Binding-site contacts:
Ligand atom O4 contacts residue FUL1 of chain 1.D at 0.7 Å (h-bond).
Ligand atom C1 contacts residue GLU566 of chain 1.A at 3.6 Å.
Ligand atom C4 contacts residue TRP414 of chain 1.A at 3.9 Å (hydrophobic).
Ligand atom C2 contacts residue GAL2 of chain 1.B at 3.3 Å.
Ligand atom C2 contacts residue FUL1 of chain 1.D at 0.1 Å.
Ligand atom O2 contacts residue HIS678 of chain 1.A at 2.8 Å (h-bond).
Ligand atom C3 contacts residue GAL2 of chain 1.B at 3.1 Å.
Ligand atom C6 contacts residue GLN764 of chain 1.A at 3.4 Å.
Ligand atom C3 contacts residue HIS760 of chain 1.A at 3.8 Å.
Ligand atom C6 contacts residue FUL1 of chain 1.D at 0.7 Å.
Ligand atom O1 contacts residue FUL1 of chain 1.D at 1.3 Å.
Ligand atom C5 contacts residue FUL1 of chain 1.D at 0.4 Å.
Ligand atom O5 contacts residue FUL1 of chain 1.D at 0.6 Å (h-bond).
Ligand atom C2 contacts residue ARG677 of chain 1.A at 3.8 Å.
Ligand atom C6 contacts residue TRP414 of chain 1.A at 3.9 Å (hydrophobic).
Ligand atom C3 contacts residue FUL1 of chain 1.D at 0.4 Å.
Ligand atom O2 contacts residue FUL1 of chain 1.D at 0.2 Å (h-bond).
Ligand atom C6 contacts residue ASN423 of chain 1.A at 3.7 Å.
Ligand atom O2 contacts residue GAL2 of chain 1.B at 3.0 Å (h-bond).
Ligand atom O4 contacts residue ASN423 of chain 1.A at 3.8 Å.
Ligand atom C1 contacts residue GAL2 of chain 1.B at 3.4 Å.
Ligand atom O4 contacts residue TRP722 of chain 1.A at 2.8 Å (h-bond).
Ligand atom O3 contacts residue ARG677 of chain 1.A at 2.9 Å (salt-bridge).
Ligand atom O3 contacts residue HIS760 of chain 1.A at 2.9 Å (h-bond).
Ligand atom C1 contacts residue FUL1 of chain 1.D at 0.2 Å.
Ligand atom O2 contacts residue ARG677 of chain 1.A at 3.0 Å (salt-bridge).
Ligand atom O1 contacts residue GLU566 of chain 1.A at 3.0 Å (salt-bridge).
Ligand atom C1 contacts residue HIS419 of chain 1.A at 3.8 Å.
Ligand atom O3 contacts residue GAL2 of chain 1.B at 3.8 Å.
Ligand atom O1 contacts residue GAL2 of chain 1.B at 2.2 Å (h-bond).
Ligand atom O3 contacts residue FUL1 of chain 1.D at 1.1 Å (h-bond).
Ligand atom O4 contacts residue HIS760 of chain 1.A at 3.2 Å.
Ligand atom O2 contacts residue GLU566 of chain 1.A at 3.2 Å (salt-bridge).
Ligand atom C4 contacts residue HIS760 of chain 1.A at 3.6 Å.
Ligand atom O5 contacts residue ASN423 of chain 1.A at 3.2 Å (h-bond).
Ligand atom O5 contacts residue HIS419 of chain 1.A at 3.3 Å (h-bond).
Ligand atom C2 contacts residue HIS678 of chain 1.A at 3.5 Å.
Ligand atom C4 contacts residue FUL1 of chain 1.D at 0.2 Å.
Ligand atom O1 contacts residue HIS419 of chain 1.A at 3.3 Å.
Ligand atom C6 contacts residue LEU396 of chain 1.A at 3.8 Å (hydrophobic).

Sequence of chain 1.A:
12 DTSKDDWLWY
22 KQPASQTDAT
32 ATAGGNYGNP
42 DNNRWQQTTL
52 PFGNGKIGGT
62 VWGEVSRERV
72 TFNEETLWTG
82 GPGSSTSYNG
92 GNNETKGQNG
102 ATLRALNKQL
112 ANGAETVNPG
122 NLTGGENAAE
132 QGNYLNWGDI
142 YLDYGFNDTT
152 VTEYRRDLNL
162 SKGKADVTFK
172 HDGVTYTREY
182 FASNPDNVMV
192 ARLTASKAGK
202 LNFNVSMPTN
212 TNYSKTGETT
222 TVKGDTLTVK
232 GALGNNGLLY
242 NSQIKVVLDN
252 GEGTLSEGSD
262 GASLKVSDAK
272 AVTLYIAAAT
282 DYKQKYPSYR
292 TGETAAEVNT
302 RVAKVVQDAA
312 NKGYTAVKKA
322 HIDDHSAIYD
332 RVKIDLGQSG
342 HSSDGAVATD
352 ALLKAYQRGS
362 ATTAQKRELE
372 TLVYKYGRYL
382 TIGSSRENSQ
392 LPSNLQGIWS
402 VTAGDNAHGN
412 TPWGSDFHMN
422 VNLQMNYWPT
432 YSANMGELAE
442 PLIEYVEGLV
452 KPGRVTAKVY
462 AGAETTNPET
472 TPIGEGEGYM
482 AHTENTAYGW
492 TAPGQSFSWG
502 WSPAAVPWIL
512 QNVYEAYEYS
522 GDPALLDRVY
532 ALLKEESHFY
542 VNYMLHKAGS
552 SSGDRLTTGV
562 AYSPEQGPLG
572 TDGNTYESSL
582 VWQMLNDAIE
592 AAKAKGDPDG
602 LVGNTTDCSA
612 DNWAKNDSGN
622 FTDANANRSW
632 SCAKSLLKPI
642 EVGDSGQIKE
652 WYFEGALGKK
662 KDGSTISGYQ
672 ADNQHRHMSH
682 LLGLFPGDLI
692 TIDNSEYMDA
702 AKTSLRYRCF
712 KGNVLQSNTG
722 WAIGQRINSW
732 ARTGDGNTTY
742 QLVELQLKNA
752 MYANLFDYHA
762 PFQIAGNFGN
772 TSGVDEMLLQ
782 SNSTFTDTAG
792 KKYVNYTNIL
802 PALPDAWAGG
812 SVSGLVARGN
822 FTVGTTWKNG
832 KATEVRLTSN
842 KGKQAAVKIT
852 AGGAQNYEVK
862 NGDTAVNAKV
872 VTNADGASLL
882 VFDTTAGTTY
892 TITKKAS

A protein and the small-molecule ligand that binds it are described below.
Small molecule (SMILES): C[C@@H]1O[C@@H](O)[C@@H](O)[C@H](O)[C@@H]1O